A small-molecule ligand and the protein it binds are described below.
Small molecule (SMILES): COc1ccc2c(c1)c(=O)c1c(NCCN(C)C)ccc3ncn2c31

Sequence of chain 1.B:
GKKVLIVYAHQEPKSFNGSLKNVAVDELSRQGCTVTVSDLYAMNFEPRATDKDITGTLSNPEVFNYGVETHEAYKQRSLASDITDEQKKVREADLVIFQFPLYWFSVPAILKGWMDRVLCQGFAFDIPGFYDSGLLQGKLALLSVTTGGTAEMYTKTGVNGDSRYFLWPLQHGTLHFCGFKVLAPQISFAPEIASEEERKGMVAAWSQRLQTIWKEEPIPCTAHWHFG

Binding-site contacts:
Ligand atom NAM contacts residue FAD1 of chain 1.D at 3.4 Å.
Ligand atom CAH contacts residue PHE177 of chain 1.B at 3.7 Å (hydrophobic).
Ligand atom OAD contacts residue GLY148 of chain 1.A at 4.0 Å.
Ligand atom OAO contacts residue PHE177 of chain 1.B at 3.3 Å.
Ligand atom OAD contacts residue FAD1 of chain 1.D at 3.7 Å.
Ligand atom CAI contacts residue FAD1 of chain 1.D at 3.3 Å.
Ligand atom CAA contacts residue PHE177 of chain 1.B at 3.8 Å (hydrophobic).
Ligand atom NAY contacts residue FAD1 of chain 1.D at 3.3 Å.
Ligand atom CAQ contacts residue FAD1 of chain 1.D at 3.6 Å.
Ligand atom CAT contacts residue FAD1 of chain 1.D at 3.4 Å.
Ligand atom CAJ contacts residue PHE177 of chain 1.B at 3.8 Å (hydrophobic).
Ligand atom CAR contacts residue FAD1 of chain 1.D at 3.6 Å.
Ligand atom CAV contacts residue FAD1 of chain 1.D at 3.5 Å.
Ligand atom CAH contacts residue FAD1 of chain 1.D at 3.4 Å.
Ligand atom CAG contacts residue FAD1 of chain 1.D at 3.7 Å.
Ligand atom CAS contacts residue PHE125 of chain 1.B at 3.5 Å (hydrophobic).
Ligand atom CAE contacts residue PHE177 of chain 1.B at 3.5 Å (hydrophobic).
Ligand atom NAY contacts residue PHE125 of chain 1.B at 3.4 Å.
Ligand atom CAW contacts residue PHE125 of chain 1.B at 3.5 Å (hydrophobic).
Ligand atom NAM contacts residue PHE125 of chain 1.B at 3.3 Å.
Ligand atom CAS contacts residue FAD1 of chain 1.D at 3.4 Å.
Ligand atom OAO contacts residue PHE105 of chain 1.A at 4.0 Å.
Ligand atom CAU contacts residue FAD1 of chain 1.D at 3.4 Å.
Ligand atom CAA contacts residue PHE105 of chain 1.A at 2.9 Å (hydrophobic).
Ligand atom CAW contacts residue FAD1 of chain 1.D at 3.4 Å.
Ligand atom CAK contacts residue GLU192 of chain 1.A at 3.5 Å.
Ligand atom CAE contacts residue FAD1 of chain 1.D at 3.3 Å.
Ligand atom CAJ contacts residue FAD1 of chain 1.D at 3.6 Å.
Ligand atom CAG contacts residue GLY67 of chain 1.B at 4.0 Å.
Ligand atom OAO contacts residue FAD1 of chain 1.D at 3.5 Å (h-bond).
Ligand atom CAA contacts residue GLY173 of chain 1.B at 3.7 Å.
Ligand atom CAA contacts residue FAD1 of chain 1.D at 3.3 Å.
Ligand atom CAH contacts residue TRP104 of chain 1.A at 3.3 Å (hydrophobic).
Ligand atom CAP contacts residue FAD1 of chain 1.D at 3.3 Å.
Ligand atom CAI contacts residue TRP104 of chain 1.A at 3.8 Å (hydrophobic).
Ligand atom CAB contacts residue GLU192 of chain 1.A at 3.2 Å.
Ligand atom CAE contacts residue TRP104 of chain 1.A at 3.5 Å (hydrophobic).
Ligand atom CAP contacts residue PHE177 of chain 1.B at 3.5 Å (hydrophobic).
Ligand atom CAI contacts residue PHE125 of chain 1.B at 3.3 Å (hydrophobic).
Ligand atom NAN contacts residue FAD1 of chain 1.D at 3.8 Å.

Sequence of chain 1.A:
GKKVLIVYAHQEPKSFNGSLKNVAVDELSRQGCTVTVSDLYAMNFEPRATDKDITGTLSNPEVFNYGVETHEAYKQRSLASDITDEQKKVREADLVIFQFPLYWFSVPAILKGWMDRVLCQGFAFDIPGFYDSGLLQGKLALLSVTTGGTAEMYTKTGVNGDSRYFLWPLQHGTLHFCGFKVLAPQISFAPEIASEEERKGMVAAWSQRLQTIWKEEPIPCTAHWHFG